Sequence of chain 1.H:
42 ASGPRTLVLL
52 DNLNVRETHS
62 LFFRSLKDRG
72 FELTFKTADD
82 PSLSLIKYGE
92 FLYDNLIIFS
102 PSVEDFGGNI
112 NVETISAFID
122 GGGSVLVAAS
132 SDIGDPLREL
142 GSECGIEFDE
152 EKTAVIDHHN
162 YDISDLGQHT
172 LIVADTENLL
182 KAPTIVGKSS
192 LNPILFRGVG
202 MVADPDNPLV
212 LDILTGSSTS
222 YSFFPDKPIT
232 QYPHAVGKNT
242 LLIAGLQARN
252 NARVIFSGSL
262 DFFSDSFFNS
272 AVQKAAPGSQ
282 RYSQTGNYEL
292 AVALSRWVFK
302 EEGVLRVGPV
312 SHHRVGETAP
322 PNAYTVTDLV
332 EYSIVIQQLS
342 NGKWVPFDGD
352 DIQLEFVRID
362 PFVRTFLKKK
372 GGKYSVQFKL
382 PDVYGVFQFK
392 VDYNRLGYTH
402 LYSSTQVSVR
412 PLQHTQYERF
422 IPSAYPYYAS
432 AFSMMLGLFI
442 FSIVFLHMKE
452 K

A small-molecule ligand and the protein it binds are described below.
Small molecule (SMILES): CC(=O)N[C@H]1[C@H](O[C@H]2[C@H](O)[C@@H](NC(C)=O)CO[C@@H]2CO)O[C@H](CO)[C@@H](O[C@@H]2O[C@H](CO[C@H]3O[C@H](CO[C@H]4O[C@H](CO)[C@@H](O)[C@H](O)[C@@H]4O)[C@@H](O)[C@H](O)[C@@H]3O)[C@@H](O)[C@H](O[C@H]3O[C@H](CO)[C@@H](O)[C@H](O)[C@@H]3O[C@H]3O[C@H](CO)[C@@H](O)[C@H](O)[C@@H]3O[C@H]3O[C@H](CO)[C@@H](O)[C@H](O)[C@@H]3O)[C@@H]2O)[C@@H]1O

Sequence of chain 1.A:
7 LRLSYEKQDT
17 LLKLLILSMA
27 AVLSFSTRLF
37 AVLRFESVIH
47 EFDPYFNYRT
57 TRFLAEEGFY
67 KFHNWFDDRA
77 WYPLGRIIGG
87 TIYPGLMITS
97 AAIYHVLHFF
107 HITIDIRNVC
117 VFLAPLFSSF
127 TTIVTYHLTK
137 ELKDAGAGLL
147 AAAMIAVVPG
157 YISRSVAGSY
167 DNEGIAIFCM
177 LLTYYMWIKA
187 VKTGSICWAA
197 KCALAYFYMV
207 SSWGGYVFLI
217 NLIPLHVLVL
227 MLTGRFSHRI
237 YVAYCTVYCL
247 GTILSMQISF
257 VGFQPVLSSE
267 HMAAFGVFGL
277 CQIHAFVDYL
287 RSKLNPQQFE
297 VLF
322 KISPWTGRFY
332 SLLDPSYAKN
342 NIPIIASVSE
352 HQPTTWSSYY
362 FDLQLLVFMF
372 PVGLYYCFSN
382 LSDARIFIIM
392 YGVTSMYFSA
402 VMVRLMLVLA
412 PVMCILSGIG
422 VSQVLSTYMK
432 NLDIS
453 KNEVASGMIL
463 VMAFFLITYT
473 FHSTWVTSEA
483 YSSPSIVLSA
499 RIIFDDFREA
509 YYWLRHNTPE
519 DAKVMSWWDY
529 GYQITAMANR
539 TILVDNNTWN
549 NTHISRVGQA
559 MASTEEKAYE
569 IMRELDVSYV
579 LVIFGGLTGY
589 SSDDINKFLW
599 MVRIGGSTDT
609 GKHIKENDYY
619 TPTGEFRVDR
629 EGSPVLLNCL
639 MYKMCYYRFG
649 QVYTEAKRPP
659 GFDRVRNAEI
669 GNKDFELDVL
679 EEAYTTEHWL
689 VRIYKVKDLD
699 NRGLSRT

Sequence of chain 1.F:
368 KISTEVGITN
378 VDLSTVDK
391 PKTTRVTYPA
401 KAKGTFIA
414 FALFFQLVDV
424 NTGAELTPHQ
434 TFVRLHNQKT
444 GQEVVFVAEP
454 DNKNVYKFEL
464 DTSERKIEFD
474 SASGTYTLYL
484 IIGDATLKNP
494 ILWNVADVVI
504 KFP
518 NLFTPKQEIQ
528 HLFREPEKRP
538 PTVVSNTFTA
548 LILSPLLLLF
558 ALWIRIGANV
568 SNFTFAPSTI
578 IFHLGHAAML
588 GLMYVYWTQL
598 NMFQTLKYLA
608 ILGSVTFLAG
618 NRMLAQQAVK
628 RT

Binding-site contacts:
Ligand atom C2 contacts residue LEU80 of chain 1.A at 3.6 Å (hydrophobic).
Ligand atom O4 contacts residue PRO362 of chain 1.H at 2.8 Å (h-bond).
Ligand atom O5 contacts residue ASN548 of chain 1.A at 2.4 Å (h-bond).
Ligand atom C6 contacts residue ASP361 of chain 1.H at 3.8 Å.
Ligand atom O4 contacts residue GLN527 of chain 1.F at 2.6 Å (h-bond).
Ligand atom C8 contacts residue TRP547 of chain 1.A at 4.1 Å (hydrophobic).
Ligand atom C6 contacts residue PRO362 of chain 1.H at 3.6 Å (hydrophobic).
Ligand atom C4 contacts residue PRO362 of chain 1.H at 3.7 Å (hydrophobic).
Ligand atom C1 contacts residue ASN548 of chain 1.A at 1.4 Å.
Ligand atom O4 contacts residue ILE526 of chain 1.F at 3.3 Å.
Ligand atom O6 contacts residue ILE360 of chain 1.H at 3.6 Å.
Ligand atom O7 contacts residue THR608 of chain 1.A at 3.9 Å.
Ligand atom C8 contacts residue ARG554 of chain 1.A at 3.7 Å.
Ligand atom O4 contacts residue LEU529 of chain 1.F at 2.8 Å (h-bond).
Ligand atom C5 contacts residue ASN548 of chain 1.A at 3.6 Å.
Ligand atom O4 contacts residue ASP361 of chain 1.H at 3.0 Å (salt-bridge).
Ligand atom O6 contacts residue PHE363 of chain 1.H at 3.1 Å.
Ligand atom O3 contacts residue GLN527 of chain 1.F at 2.9 Å (h-bond).
Ligand atom O4 contacts residue HIS528 of chain 1.F at 3.1 Å.
Ligand atom C5 contacts residue ASP361 of chain 1.H at 3.9 Å.
Ligand atom O3 contacts residue ILE526 of chain 1.F at 3.4 Å.
Ligand atom C3 contacts residue GLN527 of chain 1.F at 3.5 Å.
Ligand atom C8 contacts residue THR550 of chain 1.A at 4.0 Å.
Ligand atom C7 contacts residue ASN548 of chain 1.A at 4.0 Å.
Ligand atom C2 contacts residue ASN548 of chain 1.A at 2.5 Å.
Ligand atom C6 contacts residue THR550 of chain 1.A at 3.8 Å.
Ligand atom C4 contacts residue GLN527 of chain 1.F at 3.6 Å.
Ligand atom C6 contacts residue PHE363 of chain 1.H at 3.5 Å (hydrophobic).
Ligand atom C5 contacts residue THR550 of chain 1.A at 3.8 Å.
Ligand atom C1 contacts residue ASP361 of chain 1.H at 3.7 Å.
Ligand atom O5 contacts residue HIS551 of chain 1.A at 3.8 Å.
Ligand atom O5 contacts residue LEU80 of chain 1.A at 3.9 Å.
Ligand atom N2 contacts residue ASN548 of chain 1.A at 2.9 Å (h-bond).
Ligand atom C4 contacts residue LEU529 of chain 1.F at 4.0 Å (hydrophobic).
Ligand atom C7 contacts residue THR608 of chain 1.A at 4.1 Å.
Ligand atom O2 contacts residue ASP361 of chain 1.H at 2.8 Å (salt-bridge).
Ligand atom C2 contacts residue ASP361 of chain 1.H at 3.2 Å.
Ligand atom C3 contacts residue ASN548 of chain 1.A at 3.8 Å.
Ligand atom C8 contacts residue THR608 of chain 1.A at 3.3 Å.
Ligand atom C1 contacts residue LEU80 of chain 1.A at 3.7 Å (hydrophobic).